Binding-site contacts:
Ligand atom OAE contacts residue ARG65 of chain 1.B at 3.4 Å (salt-bridge).
Ligand atom CAX contacts residue SER41 of chain 1.B at 4.4 Å.
Ligand atom OAH contacts residue SER39 of chain 1.B at 3.7 Å.
Ligand atom OAB contacts residue TYR61 of chain 1.B at 2.6 Å (h-bond).
Ligand atom OAH contacts residue ARG40 of chain 1.B at 3.4 Å (salt-bridge).
Ligand atom CAI contacts residue ASN204 of chain 1.B at 3.5 Å.
Ligand atom OAF contacts residue SER41 of chain 1.B at 3.0 Å.
Ligand atom OAF contacts residue PHE42 of chain 1.B at 3.0 Å (h-bond).
Ligand atom OAE contacts residue SER39 of chain 1.B at 2.7 Å.
Ligand atom OAH contacts residue SER41 of chain 1.B at 3.1 Å (h-bond).
Ligand atom OAB contacts residue PHE42 of chain 1.B at 4.4 Å.
Ligand atom OAE contacts residue VAL38 of chain 1.B at 3.6 Å.
Ligand atom NAV contacts residue ASN204 of chain 1.B at 4.5 Å.
Ligand atom PAY contacts residue TYR61 of chain 1.B at 3.2 Å.
Ligand atom OAG contacts residue SER41 of chain 1.B at 3.3 Å (h-bond).
Ligand atom PAY contacts residue SER39 of chain 1.B at 3.8 Å.
Ligand atom OAH contacts residue VAL38 of chain 1.B at 4.4 Å.
Ligand atom OAB contacts residue SER39 of chain 1.B at 4.3 Å.
Ligand atom OAF contacts residue TYR61 of chain 1.B at 4.2 Å.
Ligand atom CAU contacts residue SER41 of chain 1.B at 3.9 Å.
Ligand atom OAE contacts residue ARG40 of chain 1.B at 4.2 Å.
Ligand atom PAZ contacts residue SER41 of chain 1.B at 3.8 Å.
Ligand atom PAY contacts residue SER41 of chain 1.B at 4.4 Å.
Ligand atom PAY contacts residue PHE42 of chain 1.B at 4.4 Å.
Ligand atom PAY contacts residue ARG65 of chain 1.B at 4.4 Å.
Ligand atom OAC contacts residue VAL38 of chain 1.B at 4.4 Å.
Ligand atom CAJ contacts residue ASN204 of chain 1.B at 3.7 Å.
Ligand atom OAF contacts residue SER39 of chain 1.B at 3.8 Å.
Ligand atom OAE contacts residue TYR61 of chain 1.B at 2.7 Å (h-bond).
Ligand atom OAB contacts residue ARG65 of chain 1.B at 4.3 Å.

A protein and the small-molecule ligand that binds it are described below.
Small molecule (SMILES): CCCCCCCCCC[n+]1ccn(CC(O)(P(=O)([O-])O)P(=O)(O)O)c1

Sequence of chain 1.B:
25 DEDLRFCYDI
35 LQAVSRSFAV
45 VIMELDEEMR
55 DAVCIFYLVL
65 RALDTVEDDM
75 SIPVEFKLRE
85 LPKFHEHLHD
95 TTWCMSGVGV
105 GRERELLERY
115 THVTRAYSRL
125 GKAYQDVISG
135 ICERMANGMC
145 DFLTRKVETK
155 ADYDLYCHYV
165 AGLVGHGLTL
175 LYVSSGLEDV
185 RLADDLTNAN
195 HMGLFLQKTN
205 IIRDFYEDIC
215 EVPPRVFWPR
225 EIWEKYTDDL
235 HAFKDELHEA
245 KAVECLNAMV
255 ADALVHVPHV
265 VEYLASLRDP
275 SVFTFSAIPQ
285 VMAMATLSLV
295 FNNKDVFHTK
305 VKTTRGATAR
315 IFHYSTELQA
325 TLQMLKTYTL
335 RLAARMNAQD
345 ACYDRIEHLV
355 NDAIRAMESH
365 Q